Sequence of chain 4.B:
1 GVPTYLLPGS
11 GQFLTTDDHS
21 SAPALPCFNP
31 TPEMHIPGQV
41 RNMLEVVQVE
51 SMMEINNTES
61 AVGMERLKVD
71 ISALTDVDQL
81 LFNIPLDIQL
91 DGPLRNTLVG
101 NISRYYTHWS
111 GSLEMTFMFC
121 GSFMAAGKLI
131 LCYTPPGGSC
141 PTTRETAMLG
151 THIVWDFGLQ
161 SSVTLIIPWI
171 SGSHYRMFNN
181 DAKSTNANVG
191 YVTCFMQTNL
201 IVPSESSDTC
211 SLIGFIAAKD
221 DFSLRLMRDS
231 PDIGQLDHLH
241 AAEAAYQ

This protein binds this small molecule.
Small molecule (SMILES): Cc1cc(-c2noc(C(F)(F)F)n2)ccc1OCCCc1cc(C(=O)N(C)C)no1

Binding-site contacts:
Ligand atom F24 contacts residue ALA169 of chain 4.A at 3.3 Å.
Ligand atom C29 contacts residue VAL195 of chain 4.A at 3.4 Å (hydrophobic).
Ligand atom F26 contacts residue ALA145 of chain 4.A at 2.9 Å.
Ligand atom C21 contacts residue PHE147 of chain 4.A at 3.8 Å (hydrophobic).
Ligand atom C17 contacts residue ILE184 of chain 4.A at 3.4 Å (hydrophobic).
Ligand atom C06 contacts residue TYR193 of chain 4.A at 3.8 Å (hydrophobic).
Ligand atom O23 contacts residue LEU220 of chain 4.A at 3.2 Å.
Ligand atom C22 contacts residue ALA145 of chain 4.A at 3.6 Å (hydrophobic).
Ligand atom C30 contacts residue PHE115 of chain 4.A at 3.6 Å (hydrophobic).
Ligand atom C16 contacts residue ILE184 of chain 4.A at 3.2 Å (hydrophobic).
Ligand atom N02 contacts residue PHE115 of chain 4.A at 3.6 Å.
Ligand atom C12 contacts residue ILE119 of chain 4.A at 3.4 Å (hydrophobic).
Ligand atom F25 contacts residue VAL171 of chain 4.A at 3.1 Å.
Ligand atom F26 contacts residue PHE147 of chain 4.A at 2.6 Å.
Ligand atom C08 contacts residue ALA117 of chain 4.A at 3.8 Å (hydrophobic).
Ligand atom C22 contacts residue ALA169 of chain 4.A at 3.5 Å (hydrophobic).
Ligand atom N19 contacts residue LEU220 of chain 4.A at 3.1 Å.
Ligand atom F26 contacts residue ALA169 of chain 4.A at 2.5 Å.
Ligand atom N20 contacts residue ILE182 of chain 4.A at 3.3 Å.
Ligand atom C30 contacts residue TYR193 of chain 4.A at 3.8 Å (hydrophobic).
Ligand atom C21 contacts residue ILE182 of chain 4.A at 3.4 Å (hydrophobic).
Ligand atom N02 contacts residue THR97 of chain 4.A at 3.4 Å.
Ligand atom C29 contacts residue SER194 of chain 4.A at 3.5 Å.
Ligand atom F26 contacts residue MET146 of chain 4.A at 3.2 Å.
Ligand atom F24 contacts residue ILE182 of chain 4.A at 3.6 Å.
Ligand atom N20 contacts residue ILE184 of chain 4.A at 3.8 Å.
Ligand atom C04 contacts residue TYR193 of chain 4.A at 3.8 Å (hydrophobic).
Ligand atom F25 contacts residue ALA145 of chain 4.A at 3.0 Å.
Ligand atom C29 contacts residue TYR193 of chain 4.A at 3.5 Å (hydrophobic).
Ligand atom C07 contacts residue TYR193 of chain 4.A at 3.6 Å (hydrophobic).
Ligand atom C08 contacts residue MET241 of chain 4.A at 3.6 Å (hydrophobic).
Ligand atom O10 contacts residue ILE95 of chain 4.A at 3.3 Å.
Ligand atom C22 contacts residue PHE147 of chain 4.A at 3.8 Å (hydrophobic).
Ligand atom C05 contacts residue TYR193 of chain 4.A at 3.3 Å (hydrophobic).
Ligand atom O01 contacts residue PHE115 of chain 4.A at 3.5 Å.
Ligand atom C14 contacts residue ILE119 of chain 4.A at 3.6 Å (hydrophobic).
Ligand atom N28 contacts residue TYR193 of chain 4.A at 3.4 Å.
Ligand atom N20 contacts residue PHE147 of chain 4.A at 3.4 Å.
Ligand atom O01 contacts residue THR97 of chain 4.A at 3.6 Å.
Ligand atom C13 contacts residue ILE119 of chain 4.A at 3.4 Å (hydrophobic).

Sequence of chain 4.A:
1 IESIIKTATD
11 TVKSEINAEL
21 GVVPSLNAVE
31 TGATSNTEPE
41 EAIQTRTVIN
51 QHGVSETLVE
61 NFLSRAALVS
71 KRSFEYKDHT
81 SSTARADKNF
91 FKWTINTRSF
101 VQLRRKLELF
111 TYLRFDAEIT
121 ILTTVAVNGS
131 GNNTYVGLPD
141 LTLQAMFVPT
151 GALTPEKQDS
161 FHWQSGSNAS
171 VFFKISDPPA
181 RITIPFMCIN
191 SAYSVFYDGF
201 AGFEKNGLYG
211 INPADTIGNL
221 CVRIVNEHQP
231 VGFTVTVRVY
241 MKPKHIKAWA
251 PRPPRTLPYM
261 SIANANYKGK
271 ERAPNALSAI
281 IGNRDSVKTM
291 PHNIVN